Sequence of chain 1.B:
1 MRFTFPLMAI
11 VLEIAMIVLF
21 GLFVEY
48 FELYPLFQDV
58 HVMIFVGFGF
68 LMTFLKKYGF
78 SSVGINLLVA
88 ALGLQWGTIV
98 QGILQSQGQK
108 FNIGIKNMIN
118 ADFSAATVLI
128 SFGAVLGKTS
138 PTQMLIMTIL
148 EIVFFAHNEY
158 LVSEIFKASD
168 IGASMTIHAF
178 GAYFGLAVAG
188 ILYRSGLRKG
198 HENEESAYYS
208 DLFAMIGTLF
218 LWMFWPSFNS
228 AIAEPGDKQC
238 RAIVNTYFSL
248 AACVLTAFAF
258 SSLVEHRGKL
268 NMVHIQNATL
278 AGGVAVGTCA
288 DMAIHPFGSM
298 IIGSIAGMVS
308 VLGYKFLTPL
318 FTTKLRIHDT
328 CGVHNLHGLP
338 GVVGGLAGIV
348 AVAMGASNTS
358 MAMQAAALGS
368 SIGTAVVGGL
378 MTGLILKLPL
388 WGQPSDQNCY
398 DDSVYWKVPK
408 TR

A small-molecule ligand and the protein it binds are described below.
Small molecule (SMILES): CC(C)CCC[C@@H](C)[C@H]1CC[C@H]2[C@@H]3CC=C4C[C@@H](O)CC[C@]4(C)[C@H]3CC[C@]12C

Binding-site contacts:
Ligand atom C26 contacts residue TYR180 of chain 1.B at 3.6 Å (hydrophobic).
Ligand atom C27 contacts residue TYR180 of chain 1.B at 3.4 Å (hydrophobic).
Ligand atom C27 contacts residue ALA184 of chain 1.B at 3.5 Å (hydrophobic).
Ligand atom C21 contacts residue LEU377 of chain 1.B at 3.6 Å (hydrophobic).
Ligand atom C16 contacts residue GLY187 of chain 1.B at 3.7 Å.
Ligand atom C25 contacts residue LEU183 of chain 1.B at 4.1 Å (hydrophobic).
Ligand atom C14 contacts residue GLY187 of chain 1.B at 3.9 Å.
Ligand atom C7 contacts residue GLY187 of chain 1.B at 3.8 Å.
Ligand atom C20 contacts residue LEU377 of chain 1.B at 4.5 Å (hydrophobic).
Ligand atom C5 contacts residue TYR190 of chain 1.B at 4.4 Å (hydrophobic).
Ligand atom C22 contacts residue ILE324 of chain 1.B at 4.4 Å (hydrophobic).
Ligand atom C8 contacts residue GLY187 of chain 1.B at 4.1 Å.
Ligand atom C3 contacts residue TYR190 of chain 1.B at 4.0 Å (hydrophobic).
Ligand atom C15 contacts residue LEU322 of chain 1.B at 3.8 Å (hydrophobic).
Ligand atom C7 contacts residue LEU322 of chain 1.B at 3.9 Å (hydrophobic).
Ligand atom O1 contacts residue TYR190 of chain 1.B at 4.3 Å.
Ligand atom C26 contacts residue PHE318 of chain 1.B at 4.4 Å (hydrophobic).
Ligand atom C6 contacts residue GLY187 of chain 1.B at 4.3 Å.
Ligand atom C15 contacts residue ILE324 of chain 1.B at 3.6 Å (hydrophobic).
Ligand atom C7 contacts residue ARG323 of chain 1.B at 3.7 Å.
Ligand atom C16 contacts residue ILE324 of chain 1.B at 3.7 Å (hydrophobic).
Ligand atom C6 contacts residue ARG323 of chain 1.B at 3.6 Å.
Ligand atom C23 contacts residue VAL373 of chain 1.B at 3.9 Å (hydrophobic).
Ligand atom C6 contacts residue TYR190 of chain 1.B at 4.1 Å (hydrophobic).
Ligand atom C12 contacts residue ILE188 of chain 1.B at 3.8 Å (hydrophobic).
Ligand atom C25 contacts residue ILE324 of chain 1.B at 4.3 Å (hydrophobic).
Ligand atom C4 contacts residue TYR190 of chain 1.B at 3.9 Å (hydrophobic).
Ligand atom C27 contacts residue VAL373 of chain 1.B at 3.7 Å (hydrophobic).
Ligand atom C24 contacts residue VAL373 of chain 1.B at 4.4 Å (hydrophobic).
Ligand atom C26 contacts residue LEU183 of chain 1.B at 3.8 Å (hydrophobic).
Ligand atom C27 contacts residue LEU183 of chain 1.B at 3.7 Å (hydrophobic).
Ligand atom C15 contacts residue GLY187 of chain 1.B at 4.0 Å.
Ligand atom C9 contacts residue GLY187 of chain 1.B at 3.9 Å.
Ligand atom C11 contacts residue ILE188 of chain 1.B at 4.4 Å (hydrophobic).